Sequence of chain 1.C:
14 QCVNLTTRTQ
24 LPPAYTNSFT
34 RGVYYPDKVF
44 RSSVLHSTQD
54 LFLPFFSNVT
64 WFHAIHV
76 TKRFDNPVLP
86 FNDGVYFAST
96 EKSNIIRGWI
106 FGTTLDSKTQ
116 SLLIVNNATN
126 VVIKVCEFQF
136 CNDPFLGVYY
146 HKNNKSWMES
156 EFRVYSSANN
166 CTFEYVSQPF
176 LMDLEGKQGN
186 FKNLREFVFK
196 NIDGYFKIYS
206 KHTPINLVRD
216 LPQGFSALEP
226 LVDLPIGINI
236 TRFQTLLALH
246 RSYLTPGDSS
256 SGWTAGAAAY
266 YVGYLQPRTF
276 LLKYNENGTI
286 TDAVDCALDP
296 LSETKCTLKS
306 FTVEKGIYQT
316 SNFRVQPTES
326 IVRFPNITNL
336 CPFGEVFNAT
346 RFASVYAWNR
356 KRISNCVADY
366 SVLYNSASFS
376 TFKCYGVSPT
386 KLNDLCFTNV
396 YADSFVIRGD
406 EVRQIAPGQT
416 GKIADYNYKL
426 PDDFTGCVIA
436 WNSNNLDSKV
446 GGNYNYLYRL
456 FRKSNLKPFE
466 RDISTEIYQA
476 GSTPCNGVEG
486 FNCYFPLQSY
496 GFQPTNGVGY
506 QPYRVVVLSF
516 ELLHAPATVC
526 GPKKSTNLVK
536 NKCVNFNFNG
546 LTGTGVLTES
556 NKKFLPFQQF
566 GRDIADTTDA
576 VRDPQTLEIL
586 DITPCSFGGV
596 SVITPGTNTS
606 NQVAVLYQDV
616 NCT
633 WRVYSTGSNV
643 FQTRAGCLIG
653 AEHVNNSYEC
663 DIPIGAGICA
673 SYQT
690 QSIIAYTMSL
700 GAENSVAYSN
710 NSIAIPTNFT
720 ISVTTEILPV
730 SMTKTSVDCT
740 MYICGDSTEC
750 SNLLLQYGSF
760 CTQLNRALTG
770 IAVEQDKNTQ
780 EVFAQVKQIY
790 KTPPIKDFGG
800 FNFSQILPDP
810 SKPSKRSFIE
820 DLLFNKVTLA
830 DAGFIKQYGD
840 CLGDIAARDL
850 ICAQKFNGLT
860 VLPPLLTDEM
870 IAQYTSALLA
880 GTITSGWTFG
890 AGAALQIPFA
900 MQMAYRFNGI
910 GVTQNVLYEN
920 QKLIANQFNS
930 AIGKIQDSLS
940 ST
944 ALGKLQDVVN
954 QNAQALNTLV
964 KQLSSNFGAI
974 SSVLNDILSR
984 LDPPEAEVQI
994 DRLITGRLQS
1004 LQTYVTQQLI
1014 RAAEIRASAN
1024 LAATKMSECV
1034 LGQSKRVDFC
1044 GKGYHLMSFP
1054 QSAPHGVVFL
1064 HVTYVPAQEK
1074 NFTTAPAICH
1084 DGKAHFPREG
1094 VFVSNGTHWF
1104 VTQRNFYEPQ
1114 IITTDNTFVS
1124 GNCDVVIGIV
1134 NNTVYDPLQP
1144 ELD

Binding-site contacts:
Ligand atom C8 contacts residue ASN343 of chain 1.C at 4.2 Å.
Ligand atom C4 contacts residue ASN343 of chain 1.C at 4.2 Å.
Ligand atom C8 contacts residue PHE338 of chain 1.C at 4.3 Å (hydrophobic).
Ligand atom O4 contacts residue SER371 of chain 1.C at 4.0 Å.
Ligand atom C3 contacts residue ASN343 of chain 1.C at 3.6 Å.
Ligand atom C2 contacts residue ASN343 of chain 1.C at 2.3 Å.
Ligand atom C8 contacts residue GLY339 of chain 1.C at 2.7 Å.
Ligand atom O6 contacts residue ASN370 of chain 1.C at 4.1 Å.
Ligand atom N2 contacts residue ASN343 of chain 1.C at 2.5 Å (h-bond).
Ligand atom C5 contacts residue ASN343 of chain 1.C at 3.7 Å.
Ligand atom O5 contacts residue ASN343 of chain 1.C at 2.5 Å (h-bond).
Ligand atom C3 contacts residue SER371 of chain 1.C at 4.2 Å.
Ligand atom C7 contacts residue ASN343 of chain 1.C at 3.4 Å.
Ligand atom C1 contacts residue ASN343 of chain 1.C at 1.4 Å.
Ligand atom O7 contacts residue ASN343 of chain 1.C at 4.1 Å.
Ligand atom C7 contacts residue GLY339 of chain 1.C at 3.8 Å.
Ligand atom N2 contacts residue GLY339 of chain 1.C at 4.4 Å.

The small molecule below binds the protein below.
Small molecule (SMILES): CC(=O)N[C@H]1[C@H](O[C@H]2[C@H](O)[C@@H](NC(C)=O)CO[C@@H]2CO)O[C@H](CO)[C@@H](O)[C@@H]1O